Binding-site contacts:
Ligand atom O7 contacts residue ASN282 of chain 1.C at 3.6 Å.
Ligand atom C8 contacts residue GLU281 of chain 1.C at 3.8 Å.
Ligand atom C7 contacts residue GLU281 of chain 1.C at 3.6 Å.
Ligand atom O5 contacts residue ASN282 of chain 1.C at 2.4 Å (h-bond).
Ligand atom O7 contacts residue GLU281 of chain 1.C at 2.8 Å (salt-bridge).
Ligand atom C1 contacts residue ASN282 of chain 1.C at 1.4 Å.
Ligand atom C3 contacts residue ASN282 of chain 1.C at 3.7 Å.
Ligand atom C5 contacts residue ASN282 of chain 1.C at 3.6 Å.
Ligand atom C7 contacts residue ASN280 of chain 1.C at 4.0 Å.
Ligand atom C8 contacts residue ASN280 of chain 1.C at 3.4 Å.
Ligand atom C2 contacts residue ASN282 of chain 1.C at 2.4 Å.
Ligand atom C7 contacts residue ASN282 of chain 1.C at 3.4 Å.
Ligand atom N2 contacts residue ASN280 of chain 1.C at 4.2 Å.
Ligand atom N2 contacts residue ASN282 of chain 1.C at 2.9 Å (h-bond).
Ligand atom C4 contacts residue ASN282 of chain 1.C at 4.2 Å.

Sequence of chain 1.C:
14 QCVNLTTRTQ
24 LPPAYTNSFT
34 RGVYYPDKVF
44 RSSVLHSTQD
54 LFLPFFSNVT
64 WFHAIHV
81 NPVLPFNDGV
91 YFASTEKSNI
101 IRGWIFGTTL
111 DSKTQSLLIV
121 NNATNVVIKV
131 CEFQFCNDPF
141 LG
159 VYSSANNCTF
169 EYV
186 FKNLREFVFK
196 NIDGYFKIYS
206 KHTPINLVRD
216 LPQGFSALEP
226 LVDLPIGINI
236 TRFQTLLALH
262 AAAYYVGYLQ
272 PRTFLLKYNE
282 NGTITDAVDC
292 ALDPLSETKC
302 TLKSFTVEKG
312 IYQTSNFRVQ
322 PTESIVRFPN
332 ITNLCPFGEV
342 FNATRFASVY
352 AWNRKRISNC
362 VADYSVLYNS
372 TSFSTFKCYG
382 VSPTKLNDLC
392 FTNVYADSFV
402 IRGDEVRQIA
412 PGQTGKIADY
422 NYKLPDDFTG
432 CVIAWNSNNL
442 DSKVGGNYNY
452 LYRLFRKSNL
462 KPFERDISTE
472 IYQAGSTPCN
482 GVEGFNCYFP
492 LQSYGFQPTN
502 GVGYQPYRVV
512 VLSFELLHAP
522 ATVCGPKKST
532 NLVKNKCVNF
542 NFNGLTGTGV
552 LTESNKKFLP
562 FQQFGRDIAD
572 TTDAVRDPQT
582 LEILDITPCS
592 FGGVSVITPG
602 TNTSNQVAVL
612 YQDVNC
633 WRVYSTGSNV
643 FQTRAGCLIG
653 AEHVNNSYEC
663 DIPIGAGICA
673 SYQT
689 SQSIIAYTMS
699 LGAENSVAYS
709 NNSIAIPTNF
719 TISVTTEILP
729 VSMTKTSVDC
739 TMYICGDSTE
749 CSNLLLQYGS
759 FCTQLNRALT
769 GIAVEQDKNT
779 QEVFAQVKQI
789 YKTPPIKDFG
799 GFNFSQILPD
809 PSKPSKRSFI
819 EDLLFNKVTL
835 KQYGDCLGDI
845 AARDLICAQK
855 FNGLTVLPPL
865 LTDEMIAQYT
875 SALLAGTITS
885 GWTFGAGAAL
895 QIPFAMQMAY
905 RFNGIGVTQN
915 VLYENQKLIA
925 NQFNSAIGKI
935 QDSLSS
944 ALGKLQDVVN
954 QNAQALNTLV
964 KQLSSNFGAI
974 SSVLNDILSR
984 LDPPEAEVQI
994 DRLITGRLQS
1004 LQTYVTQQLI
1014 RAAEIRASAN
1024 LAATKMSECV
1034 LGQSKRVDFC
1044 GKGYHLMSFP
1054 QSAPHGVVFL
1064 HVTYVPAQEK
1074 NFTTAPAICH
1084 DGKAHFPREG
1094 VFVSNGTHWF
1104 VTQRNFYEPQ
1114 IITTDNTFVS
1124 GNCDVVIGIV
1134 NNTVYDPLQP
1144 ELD

The small molecule below binds the protein below.
Small molecule (SMILES): CC(=O)N[C@@H]1[C@@H](O)[C@H](O)[C@@H](CO)O[C@H]1O